Sequence of chain 1.A:
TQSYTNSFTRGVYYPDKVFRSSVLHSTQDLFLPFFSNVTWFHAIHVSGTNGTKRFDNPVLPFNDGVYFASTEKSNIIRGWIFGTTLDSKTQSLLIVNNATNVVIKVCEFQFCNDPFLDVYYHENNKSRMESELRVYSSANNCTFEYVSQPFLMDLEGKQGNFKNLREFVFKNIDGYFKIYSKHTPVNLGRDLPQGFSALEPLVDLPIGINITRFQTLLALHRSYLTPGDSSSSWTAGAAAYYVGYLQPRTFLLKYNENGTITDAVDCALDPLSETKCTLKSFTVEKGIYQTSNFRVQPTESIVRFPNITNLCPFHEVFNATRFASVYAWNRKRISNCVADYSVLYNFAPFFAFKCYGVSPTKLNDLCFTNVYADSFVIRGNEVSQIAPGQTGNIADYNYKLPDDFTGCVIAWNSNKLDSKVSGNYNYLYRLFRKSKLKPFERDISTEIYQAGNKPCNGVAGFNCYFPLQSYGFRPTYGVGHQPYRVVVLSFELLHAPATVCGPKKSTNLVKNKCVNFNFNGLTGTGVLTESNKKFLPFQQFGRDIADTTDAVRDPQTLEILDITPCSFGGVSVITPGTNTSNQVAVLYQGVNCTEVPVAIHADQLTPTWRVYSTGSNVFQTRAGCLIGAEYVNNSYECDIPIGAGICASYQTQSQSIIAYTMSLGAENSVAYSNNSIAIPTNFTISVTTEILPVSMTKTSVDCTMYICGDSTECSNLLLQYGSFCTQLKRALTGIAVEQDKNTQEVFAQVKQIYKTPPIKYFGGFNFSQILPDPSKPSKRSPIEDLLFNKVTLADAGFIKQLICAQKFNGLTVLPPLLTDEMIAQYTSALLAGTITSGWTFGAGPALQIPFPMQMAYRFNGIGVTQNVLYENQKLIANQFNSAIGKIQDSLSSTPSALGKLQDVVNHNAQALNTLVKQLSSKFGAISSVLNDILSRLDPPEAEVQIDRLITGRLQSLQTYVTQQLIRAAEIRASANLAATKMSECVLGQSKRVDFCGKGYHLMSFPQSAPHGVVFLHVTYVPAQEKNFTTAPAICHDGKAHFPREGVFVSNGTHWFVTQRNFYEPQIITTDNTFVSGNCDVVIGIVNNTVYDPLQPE

Binding-site contacts:
Ligand atom C7 contacts residue ASN1095 of chain 1.A at 3.5 Å.
Ligand atom C2 contacts residue ASN1095 of chain 1.A at 2.4 Å.
Ligand atom O5 contacts residue ASN1095 of chain 1.A at 2.4 Å (h-bond).
Ligand atom O4 contacts residue HIS1098 of chain 1.A at 4.4 Å.
Ligand atom C7 contacts residue THR1097 of chain 1.A at 4.3 Å.
Ligand atom C1 contacts residue THR1097 of chain 1.A at 4.1 Å.
Ligand atom O6 contacts residue HIS1098 of chain 1.A at 4.1 Å.
Ligand atom O6 contacts residue PHE1100 of chain 1.A at 4.4 Å.
Ligand atom C3 contacts residue ASN1095 of chain 1.A at 3.8 Å.
Ligand atom O7 contacts residue THR1097 of chain 1.A at 3.1 Å (h-bond).
Ligand atom C6 contacts residue PHE1100 of chain 1.A at 3.5 Å (hydrophobic).
Ligand atom N2 contacts residue ASN1095 of chain 1.A at 2.9 Å (h-bond).
Ligand atom O7 contacts residue ASN1095 of chain 1.A at 3.7 Å.
Ligand atom C4 contacts residue ASN1095 of chain 1.A at 4.2 Å.
Ligand atom O5 contacts residue HIS1098 of chain 1.A at 4.3 Å.
Ligand atom C5 contacts residue ASN1095 of chain 1.A at 3.7 Å.
Ligand atom C1 contacts residue ASN1095 of chain 1.A at 1.4 Å.
Ligand atom C5 contacts residue THR1097 of chain 1.A at 4.3 Å.
Ligand atom C6 contacts residue HIS1098 of chain 1.A at 3.9 Å.
Ligand atom C5 contacts residue HIS1098 of chain 1.A at 3.6 Å.
Ligand atom O5 contacts residue PHE1100 of chain 1.A at 4.2 Å.

The small molecule below binds the protein below.
Small molecule (SMILES): CC(=O)N[C@@H]1[C@@H](O)[C@H](O)[C@@H](CO)O[C@H]1O